Sequence of chain 1.D:
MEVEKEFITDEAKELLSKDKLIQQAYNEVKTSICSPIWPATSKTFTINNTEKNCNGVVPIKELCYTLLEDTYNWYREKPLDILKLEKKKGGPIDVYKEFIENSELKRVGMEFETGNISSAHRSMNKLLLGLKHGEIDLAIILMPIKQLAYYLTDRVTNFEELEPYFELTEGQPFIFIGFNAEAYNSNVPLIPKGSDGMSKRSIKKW

Binding-site contacts:
Ligand atom N2 contacts residue ASP196 of chain 1.D at 3.0 Å (salt-bridge).
Ligand atom OP2 contacts residue GLY115 of chain 1.D at 3.4 Å (h-bond).
Ligand atom O2 contacts residue GLY197 of chain 1.D at 3.5 Å.
Ligand atom O2 contacts residue MET198 of chain 1.D at 2.8 Å (h-bond).
Ligand atom OP1 contacts residue GLY194 of chain 1.D at 2.8 Å (h-bond).
Ligand atom O4' contacts residue DG4 of chain 1.B at 3.0 Å (h-bond).
Ligand atom OP1 contacts residue SER119 of chain 1.D at 2.3 Å (h-bond).
Ligand atom OP2 contacts residue LYS193 of chain 1.D at 2.9 Å (salt-bridge).
Ligand atom O6 contacts residue ASN116 of chain 1.E at 2.9 Å (h-bond).
Ligand atom P contacts residue GLU113 of chain 1.D at 3.4 Å.
Ligand atom OP2 contacts residue VAL57 of chain 1.D at 2.8 Å (h-bond).
Ligand atom OP1 contacts residue LYS61 of chain 1.D at 2.5 Å (salt-bridge).
Ligand atom N9 contacts residue DG4 of chain 1.B at 3.5 Å (h-bond).
Ligand atom OP2 contacts residue PHE112 of chain 1.D at 3.3 Å (h-bond).
Ligand atom O5' contacts residue THR153 of chain 1.D at 3.1 Å.
Ligand atom O4 contacts residue ASN116 of chain 1.D at 3.0 Å (h-bond).
Ligand atom C5' contacts residue DG4 of chain 1.B at 2.9 Å.
Ligand atom O5' contacts residue MN1 of chain 1.G at 3.4 Å.
Ligand atom OP1 contacts residue LYS193 of chain 1.D at 3.4 Å.
Ligand atom OP2 contacts residue GLU113 of chain 1.D at 3.0 Å (salt-bridge).
Ligand atom N3 contacts residue ASP196 of chain 1.D at 3.5 Å.
Ligand atom N4 contacts residue ASP154 of chain 1.D at 2.7 Å (salt-bridge).
Ligand atom P contacts residue MN1 of chain 1.G at 3.3 Å.
Ligand atom P contacts residue DG4 of chain 1.B at 3.4 Å.
Ligand atom C4' contacts residue MET198 of chain 1.E at 3.4 Å (hydrophobic).
Ligand atom C4 contacts residue ASP154 of chain 1.D at 3.3 Å.
Ligand atom O5' contacts residue SER199 of chain 1.D at 3.5 Å.
Ligand atom OP2 contacts residue MN1 of chain 1.G at 2.3 Å.
Ligand atom OP2 contacts residue THR153 of chain 1.D at 2.9 Å.
Ligand atom O5' contacts residue DG4 of chain 1.B at 2.9 Å (h-bond).
Ligand atom N4 contacts residue ARG155 of chain 1.D at 3.2 Å.
Ligand atom C5 contacts residue ASP154 of chain 1.D at 3.1 Å.
Ligand atom OP3 contacts residue DG4 of chain 1.B at 2.6 Å (h-bond).
Ligand atom O4' contacts residue MET198 of chain 1.D at 3.4 Å.
Ligand atom C4' contacts residue MET198 of chain 1.D at 3.4 Å (hydrophobic).
Ligand atom O4' contacts residue ASP196 of chain 1.D at 2.8 Å (salt-bridge).
Ligand atom OP1 contacts residue GLU113 of chain 1.D at 2.9 Å (salt-bridge).
Ligand atom O4' contacts residue ASP196 of chain 1.D at 3.2 Å (salt-bridge).
Ligand atom C4' contacts residue ASP196 of chain 1.D at 3.5 Å.
Ligand atom OP2 contacts residue THR114 of chain 1.D at 2.9 Å (h-bond).

Sequence of chain 1.E:
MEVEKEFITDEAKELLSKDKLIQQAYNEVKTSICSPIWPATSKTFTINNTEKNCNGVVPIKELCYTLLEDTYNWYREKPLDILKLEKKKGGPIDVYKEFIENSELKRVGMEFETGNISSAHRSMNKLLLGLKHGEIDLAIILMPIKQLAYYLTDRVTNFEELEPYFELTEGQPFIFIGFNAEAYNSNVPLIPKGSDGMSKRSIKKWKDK

The small molecule below binds the protein below.
Small molecule (SMILES): Cc1cn([C@H]2C[C@H](O[P](=O)(O)OC[C@H]3O[C@@H](n4ccc(N)nc4=O)C[C@@H]3O[P](=O)(O)OC[C@H]3O[C@@H](n4ccc(N)nc4=O)C[C@@H]3O[P](=O)(O)OC[C@H]3O[C@@H](n4cnc5c(N)ncnc54)C[C@@H]3O[P](=O)(O)OC[C@H]3O[C@@H](n4cc(C)c(=O)[nH]c4=O)C[C@@H]3O)[C@@H](CO[P](=O)(O)O[C@H]3C[C@H](n4cnc5c(N)ncnc54)O[C@@H]3CO[P](=O)(O)O[C@H]3C[C@H](n4cnc5c(=O)nc(N)[nH]c54)O[C@@H]3COP(=O)(O)O)O2)c(=O)[nH]c1=O